Binding-site contacts:
Ligand atom C3 contacts residue ASN190 of chain 1.A at 3.9 Å.
Ligand atom N2 contacts residue ASN190 of chain 1.A at 2.9 Å (h-bond).
Ligand atom O6 contacts residue ARG185 of chain 1.A at 4.0 Å.
Ligand atom O7 contacts residue ASN190 of chain 1.A at 4.0 Å.
Ligand atom C7 contacts residue ASN190 of chain 1.A at 3.6 Å.
Ligand atom C2 contacts residue ASN190 of chain 1.A at 2.5 Å.
Ligand atom C8 contacts residue THR191 of chain 1.A at 4.0 Å.
Ligand atom C5 contacts residue ARG185 of chain 1.A at 4.3 Å.
Ligand atom O6 contacts residue VAL175 of chain 1.A at 3.7 Å.
Ligand atom C8 contacts residue ASN190 of chain 1.A at 3.6 Å.
Ligand atom O5 contacts residue ASN190 of chain 1.A at 2.4 Å (h-bond).
Ligand atom C1 contacts residue ARG185 of chain 1.A at 3.5 Å.
Ligand atom C4 contacts residue ASN190 of chain 1.A at 4.3 Å.
Ligand atom O5 contacts residue ARG185 of chain 1.A at 3.3 Å (salt-bridge).
Ligand atom C5 contacts residue ASN190 of chain 1.A at 3.8 Å.
Ligand atom C1 contacts residue ASN190 of chain 1.A at 1.4 Å.

A protein and the small-molecule ligand that binds it are described below.
Small molecule (SMILES): CC(=O)N[C@@H]1[C@@H](O)[C@H](O)[C@@H](CO)O[C@H]1O

Sequence of chain 1.A:
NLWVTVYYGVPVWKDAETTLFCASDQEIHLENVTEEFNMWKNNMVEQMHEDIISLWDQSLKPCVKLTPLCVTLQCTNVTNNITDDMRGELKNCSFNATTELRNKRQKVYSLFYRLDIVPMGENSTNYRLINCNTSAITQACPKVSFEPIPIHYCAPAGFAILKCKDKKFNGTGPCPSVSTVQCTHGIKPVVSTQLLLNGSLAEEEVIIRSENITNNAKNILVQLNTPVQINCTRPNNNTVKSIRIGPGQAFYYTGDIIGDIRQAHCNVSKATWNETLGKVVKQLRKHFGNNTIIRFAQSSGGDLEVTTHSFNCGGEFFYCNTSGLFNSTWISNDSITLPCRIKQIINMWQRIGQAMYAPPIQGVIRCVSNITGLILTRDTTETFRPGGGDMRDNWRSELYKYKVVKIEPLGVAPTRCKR